The small molecule below binds the protein below.
Small molecule (SMILES): N[C@@H](Cc1ccc(O)cc1)C(=O)O

Binding-site contacts:
Ligand atom O contacts residue LEU1 of chain 12.J at 0.0 Å (h-bond).
Ligand atom C contacts residue HIS33 of chain 12.A at 3.7 Å.
Ligand atom CE2 contacts residue LEU1 of chain 12.J at 1.3 Å (hydrophobic).
Ligand atom CD1 contacts residue LEU1 of chain 12.J at 1.8 Å (hydrophobic).
Ligand atom O contacts residue ASP140 of chain 12.A at 3.8 Å.
Ligand atom CB contacts residue GLU137 of chain 12.A at 3.9 Å.
Ligand atom CB contacts residue LEU1 of chain 12.J at 0.8 Å (hydrophobic).
Ligand atom CE2 contacts residue ALA136 of chain 12.A at 3.5 Å (hydrophobic).
Ligand atom CD1 contacts residue GLU137 of chain 12.A at 3.6 Å.
Ligand atom OH contacts residue GLY160 of chain 12.A at 3.0 Å (h-bond).
Ligand atom OXT contacts residue SER141 of chain 12.A at 2.3 Å (h-bond).
Ligand atom CZ contacts residue GLY158 of chain 12.A at 3.8 Å.
Ligand atom N contacts residue LEU1 of chain 12.J at 0.0 Å (h-bond).
Ligand atom OXT contacts residue LEU1 of chain 12.J at 0.0 Å (h-bond).
Ligand atom CD2 contacts residue ALA136 of chain 12.A at 3.5 Å (hydrophobic).
Ligand atom CE2 contacts residue GLY158 of chain 12.A at 3.7 Å.
Ligand atom OXT contacts residue HIS33 of chain 12.A at 2.7 Å (h-bond).
Ligand atom OH contacts residue GLY158 of chain 12.A at 3.5 Å.
Ligand atom CB contacts residue SER141 of chain 12.A at 2.5 Å.
Ligand atom OH contacts residue ALA136 of chain 12.A at 3.2 Å (h-bond).
Ligand atom C contacts residue LEU1 of chain 12.J at 0.0 Å (hydrophobic).
Ligand atom CA contacts residue GOL1 of chain 12.O at 3.7 Å.
Ligand atom CZ contacts residue LEU1 of chain 12.J at 2.0 Å (hydrophobic).
Ligand atom CA contacts residue PRO138 of chain 12.A at 3.8 Å (hydrophobic).
Ligand atom O contacts residue PRO138 of chain 12.A at 3.7 Å.
Ligand atom C contacts residue SER141 of chain 12.A at 1.6 Å.
Ligand atom CZ contacts residue ALA136 of chain 12.A at 3.2 Å (hydrophobic).
Ligand atom CA contacts residue LEU1 of chain 12.J at 0.1 Å (hydrophobic).
Ligand atom CD1 contacts residue PRO138 of chain 12.A at 3.5 Å (hydrophobic).
Ligand atom CG contacts residue LEU1 of chain 12.J at 1.0 Å (hydrophobic).
Ligand atom OH contacts residue LEU1 of chain 12.J at 3.4 Å.
Ligand atom N contacts residue SER141 of chain 12.A at 3.0 Å (h-bond).
Ligand atom CE1 contacts residue LEU1 of chain 12.J at 2.1 Å (hydrophobic).
Ligand atom N contacts residue GOL1 of chain 12.O at 2.4 Å (h-bond).
Ligand atom O contacts residue SER141 of chain 12.A at 2.5 Å (h-bond).
Ligand atom OH contacts residue SER159 of chain 12.A at 3.3 Å.
Ligand atom CD2 contacts residue GLY157 of chain 12.A at 3.8 Å.
Ligand atom CD2 contacts residue LEU1 of chain 12.J at 0.7 Å (hydrophobic).
Ligand atom O contacts residue GLY139 of chain 12.A at 2.8 Å (h-bond).
Ligand atom CA contacts residue SER141 of chain 12.A at 2.4 Å.

Sequence of chain 12.A:
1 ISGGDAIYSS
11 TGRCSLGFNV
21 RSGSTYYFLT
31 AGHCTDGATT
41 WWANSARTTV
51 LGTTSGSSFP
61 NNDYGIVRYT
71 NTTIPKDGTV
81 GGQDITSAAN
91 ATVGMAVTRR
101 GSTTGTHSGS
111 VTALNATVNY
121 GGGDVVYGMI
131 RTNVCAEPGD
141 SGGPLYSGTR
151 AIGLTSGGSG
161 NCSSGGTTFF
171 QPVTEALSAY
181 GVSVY